The protein below binds the small molecule below.
Small molecule (SMILES): N#C[Fe](C#N)(C#[O+])O[Ni]

Binding-site contacts:
Ligand atom N3 contacts residue ARG487 of chain 1.H at 3.6 Å.
Ligand atom N2 contacts residue PRO486 of chain 1.H at 3.4 Å.
Ligand atom C1 contacts residue VAL508 of chain 1.H at 3.6 Å (hydrophobic).
Ligand atom C1 contacts residue PRO509 of chain 1.H at 3.9 Å (hydrophobic).
Ligand atom C3 contacts residue VAL508 of chain 1.H at 3.7 Å (hydrophobic).
Ligand atom C2 contacts residue ARG487 of chain 1.H at 3.5 Å.
Ligand atom C3 contacts residue PRO509 of chain 1.H at 3.7 Å (hydrophobic).
Ligand atom N2 contacts residue ARG487 of chain 1.H at 3.0 Å (salt-bridge).
Ligand atom N3 contacts residue SER510 of chain 1.H at 3.0 Å (h-bond).
Ligand atom N3 contacts residue VAL508 of chain 1.H at 3.8 Å.
Ligand atom C3 contacts residue CYS555 of chain 1.H at 4.0 Å (hydrophobic).
Ligand atom N3 contacts residue PRO509 of chain 1.H at 3.5 Å.
Ligand atom O4 contacts residue CYS64 of chain 1.H at 2.6 Å (h-bond).
Ligand atom O1 contacts residue VAL508 of chain 1.H at 3.4 Å.
Ligand atom C2 contacts residue CYS64 of chain 1.H at 3.1 Å (hydrophobic).
Ligand atom NI contacts residue CYS558 of chain 1.H at 2.6 Å.
Ligand atom FE contacts residue CYS558 of chain 1.H at 2.3 Å.
Ligand atom O4 contacts residue ARG487 of chain 1.H at 3.0 Å.
Ligand atom O4 contacts residue CYS558 of chain 1.H at 3.0 Å (h-bond).
Ligand atom O4 contacts residue CYS555 of chain 1.H at 3.0 Å.
Ligand atom O1 contacts residue HIS68 of chain 1.H at 3.4 Å (h-bond).
Ligand atom C3 contacts residue CYS558 of chain 1.H at 3.0 Å (hydrophobic).
Ligand atom N2 contacts residue CYS64 of chain 1.H at 3.4 Å.
Ligand atom O1 contacts residue VAL67 of chain 1.H at 3.4 Å.
Ligand atom NI contacts residue CYS61 of chain 1.H at 2.2 Å.
Ligand atom O1 contacts residue LEU490 of chain 1.H at 3.6 Å.
Ligand atom NI contacts residue CYS555 of chain 1.H at 2.2 Å.
Ligand atom O1 contacts residue PRO509 of chain 1.H at 3.5 Å.
Ligand atom N3 contacts residue CYS558 of chain 1.H at 3.5 Å.
Ligand atom O1 contacts residue CYS558 of chain 1.H at 3.7 Å.
Ligand atom C1 contacts residue CYS558 of chain 1.H at 2.8 Å (hydrophobic).
Ligand atom C3 contacts residue ARG487 of chain 1.H at 3.5 Å.
Ligand atom C1 contacts residue VAL67 of chain 1.H at 3.7 Å (hydrophobic).
Ligand atom C2 contacts residue ALA485 of chain 1.H at 4.0 Å (hydrophobic).
Ligand atom FE contacts residue CYS64 of chain 1.H at 2.3 Å.
Ligand atom O1 contacts residue ALA485 of chain 1.H at 3.7 Å.
Ligand atom NI contacts residue CYS64 of chain 1.H at 2.5 Å.
Ligand atom C1 contacts residue CYS64 of chain 1.H at 3.1 Å (hydrophobic).
Ligand atom N2 contacts residue ALA485 of chain 1.H at 3.5 Å.
Ligand atom C1 contacts residue HIS68 of chain 1.H at 3.6 Å.

Sequence of chain 1.H:
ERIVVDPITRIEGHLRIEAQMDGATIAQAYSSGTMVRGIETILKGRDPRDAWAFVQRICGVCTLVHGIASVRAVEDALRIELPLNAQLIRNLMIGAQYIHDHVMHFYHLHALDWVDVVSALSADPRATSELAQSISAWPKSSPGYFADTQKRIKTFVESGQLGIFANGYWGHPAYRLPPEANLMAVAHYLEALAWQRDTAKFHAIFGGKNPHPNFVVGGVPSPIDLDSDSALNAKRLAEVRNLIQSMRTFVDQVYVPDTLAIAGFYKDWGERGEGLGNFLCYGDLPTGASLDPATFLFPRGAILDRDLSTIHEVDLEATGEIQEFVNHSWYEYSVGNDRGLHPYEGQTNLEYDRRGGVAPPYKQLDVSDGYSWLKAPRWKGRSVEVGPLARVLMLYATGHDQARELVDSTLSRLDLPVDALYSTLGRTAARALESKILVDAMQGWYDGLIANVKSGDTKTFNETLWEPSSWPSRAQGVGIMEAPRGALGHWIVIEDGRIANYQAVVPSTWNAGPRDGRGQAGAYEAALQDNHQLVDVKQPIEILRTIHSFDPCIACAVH